The protein below binds the small molecule below.
Small molecule (SMILES): CC(C)=CCC/C(C)=C/CC/C(C)=C/CC/C(C)=C\CC[C@H](C)CCOP(=O)(O)O[C@@H]1O[C@H](CO)[C@@H](O)[C@H](O)[C@@H]1O

Binding-site contacts:
Ligand atom O28 contacts residue TRP262 of chain 1.D at 3.3 Å (h-bond).
Ligand atom O39 contacts residue PRO576 of chain 1.D at 2.9 Å (h-bond).
Ligand atom C34 contacts residue HIS375 of chain 1.D at 3.2 Å.
Ligand atom C08 contacts residue PHE267 of chain 1.D at 3.3 Å (hydrophobic).
Ligand atom C18 contacts residue ILE469 of chain 1.D at 3.4 Å (hydrophobic).
Ligand atom C03 contacts residue CYS460 of chain 1.D at 3.2 Å (hydrophobic).
Ligand atom C16 contacts residue PHE264 of chain 1.D at 3.5 Å (hydrophobic).
Ligand atom O35 contacts residue HIS375 of chain 1.D at 2.8 Å.
Ligand atom C01 contacts residue VAL464 of chain 1.D at 3.6 Å (hydrophobic).
Ligand atom C18 contacts residue ILE376 of chain 1.D at 3.3 Å (hydrophobic).
Ligand atom C17 contacts residue ILE376 of chain 1.D at 3.0 Å (hydrophobic).
Ligand atom O37 contacts residue TYR395 of chain 1.D at 2.7 Å (h-bond).
Ligand atom C04 contacts residue CYS460 of chain 1.D at 3.6 Å (hydrophobic).
Ligand atom C02 contacts residue CYS460 of chain 1.D at 3.2 Å (hydrophobic).
Ligand atom O29 contacts residue TRP262 of chain 1.D at 2.8 Å (h-bond).
Ligand atom C21 contacts residue PHE401 of chain 1.D at 3.3 Å (hydrophobic).
Ligand atom C11 contacts residue PHE267 of chain 1.D at 3.6 Å (hydrophobic).
Ligand atom C04 contacts residue CYS461 of chain 1.D at 2.9 Å (hydrophobic).
Ligand atom O29 contacts residue ARG471 of chain 1.D at 3.5 Å (salt-bridge).
Ligand atom C04 contacts residue VAL464 of chain 1.D at 3.5 Å (hydrophobic).
Ligand atom C23 contacts residue PHE264 of chain 1.D at 3.5 Å (hydrophobic).
Ligand atom P27 contacts residue TRP262 of chain 1.D at 3.5 Å.
Ligand atom C05 contacts residue CYS461 of chain 1.D at 3.2 Å (hydrophobic).
Ligand atom C13 contacts residue LEU380 of chain 1.D at 3.5 Å (hydrophobic).
Ligand atom C19 contacts residue ILE376 of chain 1.D at 3.0 Å (hydrophobic).
Ligand atom C36 contacts residue TYR395 of chain 1.D at 3.1 Å (hydrophobic).
Ligand atom C08 contacts residue THR271 of chain 1.D at 3.3 Å.
Ligand atom C05 contacts residue VAL464 of chain 1.D at 3.4 Å (hydrophobic).
Ligand atom O37 contacts residue TYR578 of chain 1.D at 3.7 Å.
Ligand atom C23 contacts residue LEU472 of chain 1.D at 3.6 Å (hydrophobic).
Ligand atom C17 contacts residue ILE469 of chain 1.D at 3.7 Å (hydrophobic).
Ligand atom C18 contacts residue ILE379 of chain 1.D at 3.8 Å (hydrophobic).
Ligand atom C02 contacts residue CYS461 of chain 1.D at 3.2 Å (hydrophobic).
Ligand atom C34 contacts residue GLU579 of chain 1.D at 3.7 Å.
Ligand atom C34 contacts residue TYR395 of chain 1.D at 3.3 Å (hydrophobic).
Ligand atom C15 contacts residue PHE264 of chain 1.D at 3.5 Å (hydrophobic).
Ligand atom O37 contacts residue GLU579 of chain 1.D at 3.1 Å.
Ligand atom C02 contacts residue VAL464 of chain 1.D at 3.6 Å (hydrophobic).
Ligand atom C40 contacts residue GLU71 of chain 1.D at 3.4 Å.
Ligand atom C11 contacts residue MET465 of chain 1.D at 3.6 Å (hydrophobic).

Sequence of chain 1.D:
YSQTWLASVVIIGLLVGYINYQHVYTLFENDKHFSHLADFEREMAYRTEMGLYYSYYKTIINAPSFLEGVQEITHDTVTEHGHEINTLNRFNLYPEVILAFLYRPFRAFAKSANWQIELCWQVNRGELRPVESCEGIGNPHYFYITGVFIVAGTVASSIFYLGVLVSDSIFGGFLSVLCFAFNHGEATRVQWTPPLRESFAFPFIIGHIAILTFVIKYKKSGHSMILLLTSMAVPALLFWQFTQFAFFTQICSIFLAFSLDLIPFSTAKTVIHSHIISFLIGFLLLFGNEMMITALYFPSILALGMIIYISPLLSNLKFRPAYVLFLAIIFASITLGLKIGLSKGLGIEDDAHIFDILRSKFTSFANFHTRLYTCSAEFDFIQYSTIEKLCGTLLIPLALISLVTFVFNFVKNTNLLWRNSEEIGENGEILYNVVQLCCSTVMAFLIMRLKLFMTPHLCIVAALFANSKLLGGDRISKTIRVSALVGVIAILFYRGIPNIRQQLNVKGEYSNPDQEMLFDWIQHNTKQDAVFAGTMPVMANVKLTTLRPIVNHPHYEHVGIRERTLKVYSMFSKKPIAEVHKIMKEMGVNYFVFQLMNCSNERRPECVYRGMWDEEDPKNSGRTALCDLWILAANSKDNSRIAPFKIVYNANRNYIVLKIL